Sequence of chain 2.B:
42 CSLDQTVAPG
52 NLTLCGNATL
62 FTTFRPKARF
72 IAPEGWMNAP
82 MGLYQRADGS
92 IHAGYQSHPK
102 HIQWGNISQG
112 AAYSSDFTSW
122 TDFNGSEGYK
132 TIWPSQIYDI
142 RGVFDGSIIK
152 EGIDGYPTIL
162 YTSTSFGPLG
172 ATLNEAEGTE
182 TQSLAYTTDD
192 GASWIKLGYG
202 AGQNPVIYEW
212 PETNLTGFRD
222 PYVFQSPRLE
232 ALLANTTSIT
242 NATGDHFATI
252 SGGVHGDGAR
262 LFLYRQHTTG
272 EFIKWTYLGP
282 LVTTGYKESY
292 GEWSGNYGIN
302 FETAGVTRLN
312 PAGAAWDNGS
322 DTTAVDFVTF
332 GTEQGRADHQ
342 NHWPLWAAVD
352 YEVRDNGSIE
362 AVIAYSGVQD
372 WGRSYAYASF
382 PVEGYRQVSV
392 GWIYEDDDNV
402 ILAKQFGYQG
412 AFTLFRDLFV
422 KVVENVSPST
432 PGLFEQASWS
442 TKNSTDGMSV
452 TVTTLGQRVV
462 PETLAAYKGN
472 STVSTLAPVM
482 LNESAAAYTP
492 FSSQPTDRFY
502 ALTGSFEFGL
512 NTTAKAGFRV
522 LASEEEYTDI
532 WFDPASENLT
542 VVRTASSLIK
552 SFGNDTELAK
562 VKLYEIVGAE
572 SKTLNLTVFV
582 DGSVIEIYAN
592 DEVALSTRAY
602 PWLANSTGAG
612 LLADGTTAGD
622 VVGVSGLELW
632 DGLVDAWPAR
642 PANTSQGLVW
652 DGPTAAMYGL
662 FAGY

Binding-site contacts:
Ligand atom N2 contacts residue ASN58 of chain 1.B at 2.9 Å (h-bond).
Ligand atom C4 contacts residue GLY203 of chain 2.B at 3.6 Å.
Ligand atom O4 contacts residue TRP651 of chain 1.B at 3.6 Å.
Ligand atom O5 contacts residue LEU649 of chain 1.B at 3.5 Å.
Ligand atom O5 contacts residue TRP651 of chain 1.B at 4.1 Å.
Ligand atom C6 contacts residue PRO654 of chain 1.B at 3.8 Å (hydrophobic).
Ligand atom C1 contacts residue TRP651 of chain 1.B at 3.9 Å (hydrophobic).
Ligand atom C6 contacts residue TRP651 of chain 1.B at 3.8 Å (hydrophobic).
Ligand atom C4 contacts residue TRP651 of chain 1.B at 3.9 Å (hydrophobic).
Ligand atom C2 contacts residue LEU649 of chain 1.B at 4.1 Å (hydrophobic).
Ligand atom O7 contacts residue ALA202 of chain 2.B at 3.9 Å.
Ligand atom O5 contacts residue LYS405 of chain 1.B at 4.0 Å.
Ligand atom C6 contacts residue VAL650 of chain 1.B at 3.5 Å (hydrophobic).
Ligand atom C3 contacts residue TRP651 of chain 1.B at 4.0 Å (hydrophobic).
Ligand atom C6 contacts residue LEU649 of chain 1.B at 4.0 Å (hydrophobic).
Ligand atom C1 contacts residue ASN58 of chain 1.B at 1.4 Å.
Ligand atom O6 contacts residue LYS405 of chain 1.B at 3.2 Å (salt-bridge).
Ligand atom C5 contacts residue TRP651 of chain 1.B at 3.8 Å (hydrophobic).
Ligand atom O5 contacts residue ASN58 of chain 1.B at 2.3 Å (h-bond).
Ligand atom O3 contacts residue TRP651 of chain 1.B at 3.4 Å.
Ligand atom O5 contacts residue ALA202 of chain 2.B at 3.8 Å.
Ligand atom C5 contacts residue ASN58 of chain 1.B at 3.6 Å.
Ligand atom O4 contacts residue GLY203 of chain 2.B at 3.9 Å.
Ligand atom C2 contacts residue TRP651 of chain 1.B at 3.9 Å (hydrophobic).
Ligand atom O5 contacts residue TRP651 of chain 1.B at 3.5 Å.
Ligand atom O7 contacts residue ASN58 of chain 1.B at 3.8 Å.
Ligand atom O2 contacts residue ALA202 of chain 2.B at 3.8 Å.
Ligand atom C2 contacts residue ASN58 of chain 1.B at 2.4 Å.
Ligand atom O6 contacts residue TRP651 of chain 1.B at 4.0 Å.
Ligand atom C4 contacts residue LEU649 of chain 1.B at 3.9 Å (hydrophobic).
Ligand atom O6 contacts residue TYR665 of chain 1.B at 3.8 Å.
Ligand atom C6 contacts residue TYR209 of chain 2.B at 3.6 Å (hydrophobic).
Ligand atom O6 contacts residue VAL650 of chain 1.B at 4.0 Å.
Ligand atom O6 contacts residue PRO654 of chain 1.B at 3.2 Å.
Ligand atom O6 contacts residue TYR209 of chain 2.B at 3.2 Å (h-bond).
Ligand atom O5 contacts residue TRP651 of chain 1.B at 3.4 Å.
Ligand atom O6 contacts residue TRP651 of chain 1.B at 4.0 Å.
Ligand atom O3 contacts residue GLY203 of chain 2.B at 3.9 Å.
Ligand atom C7 contacts residue ASN58 of chain 1.B at 3.6 Å.
Ligand atom C3 contacts residue ASN58 of chain 1.B at 3.8 Å.

A small-molecule ligand and the protein it binds are described below.
Small molecule (SMILES): CC(=O)N[C@H]1[C@H](O[C@H]2[C@H](O)[C@@H](NC(C)=O)CO[C@@H]2CO)O[C@H](CO)[C@@H](O[C@@H]2O[C@H](CO[C@H]3O[C@H](CO)[C@@H](O)[C@H](O[C@H]4O[C@H](CO)[C@@H](O)[C@H](O)[C@@H]4O)[C@@H]3O)[C@@H](O)[C@H](O[C@H]3O[C@H](CO)[C@@H](O)[C@H](O)[C@@H]3O)[C@@H]2O)[C@@H]1O

Sequence of chain 1.B:
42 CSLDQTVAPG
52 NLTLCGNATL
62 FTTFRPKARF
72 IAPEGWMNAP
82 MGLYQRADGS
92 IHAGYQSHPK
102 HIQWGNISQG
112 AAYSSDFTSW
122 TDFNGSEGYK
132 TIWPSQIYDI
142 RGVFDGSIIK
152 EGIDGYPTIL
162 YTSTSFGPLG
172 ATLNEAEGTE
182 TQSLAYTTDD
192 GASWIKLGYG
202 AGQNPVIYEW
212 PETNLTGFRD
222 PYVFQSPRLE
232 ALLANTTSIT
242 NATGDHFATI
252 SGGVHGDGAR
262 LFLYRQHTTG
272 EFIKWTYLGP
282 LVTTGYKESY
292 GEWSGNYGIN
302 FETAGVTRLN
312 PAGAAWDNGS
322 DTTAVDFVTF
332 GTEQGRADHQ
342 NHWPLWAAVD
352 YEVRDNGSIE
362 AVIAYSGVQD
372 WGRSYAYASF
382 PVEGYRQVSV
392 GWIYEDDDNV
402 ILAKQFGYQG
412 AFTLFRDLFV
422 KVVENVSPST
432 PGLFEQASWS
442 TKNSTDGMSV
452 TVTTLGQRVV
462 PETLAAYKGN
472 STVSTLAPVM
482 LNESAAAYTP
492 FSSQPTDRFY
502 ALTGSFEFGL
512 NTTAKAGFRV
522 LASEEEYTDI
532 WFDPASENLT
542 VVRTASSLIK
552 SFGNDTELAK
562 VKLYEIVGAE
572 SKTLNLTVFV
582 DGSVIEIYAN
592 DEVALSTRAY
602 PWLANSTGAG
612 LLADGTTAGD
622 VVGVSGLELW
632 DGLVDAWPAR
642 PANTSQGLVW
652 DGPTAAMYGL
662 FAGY